Binding-site contacts:
Ligand atom O7 contacts residue ASN111 of chain 1.K at 4.0 Å.
Ligand atom C2 contacts residue ASN111 of chain 1.K at 2.7 Å.
Ligand atom C7 contacts residue ASN111 of chain 1.K at 3.4 Å.
Ligand atom C5 contacts residue ASN111 of chain 1.K at 3.5 Å.
Ligand atom C8 contacts residue GLN110 of chain 1.K at 3.8 Å.
Ligand atom C7 contacts residue GLN110 of chain 1.K at 4.4 Å.
Ligand atom C4 contacts residue ASN111 of chain 1.K at 4.3 Å.
Ligand atom O5 contacts residue ASN111 of chain 1.K at 2.3 Å (h-bond).
Ligand atom N2 contacts residue ASN111 of chain 1.K at 3.1 Å (h-bond).
Ligand atom C3 contacts residue ASN111 of chain 1.K at 4.0 Å.
Ligand atom C8 contacts residue ASN111 of chain 1.K at 3.6 Å.
Ligand atom C1 contacts residue ASN111 of chain 1.K at 1.4 Å.
Ligand atom O7 contacts residue GLU76 of chain 1.K at 4.0 Å.
Ligand atom O7 contacts residue GLN110 of chain 1.K at 4.3 Å.

A small-molecule ligand and the protein it binds are described below.
Small molecule (SMILES): CC(=O)N[C@@H]1[C@@H](O)[C@H](O)[C@@H](CO)O[C@H]1O

Sequence of chain 1.K:
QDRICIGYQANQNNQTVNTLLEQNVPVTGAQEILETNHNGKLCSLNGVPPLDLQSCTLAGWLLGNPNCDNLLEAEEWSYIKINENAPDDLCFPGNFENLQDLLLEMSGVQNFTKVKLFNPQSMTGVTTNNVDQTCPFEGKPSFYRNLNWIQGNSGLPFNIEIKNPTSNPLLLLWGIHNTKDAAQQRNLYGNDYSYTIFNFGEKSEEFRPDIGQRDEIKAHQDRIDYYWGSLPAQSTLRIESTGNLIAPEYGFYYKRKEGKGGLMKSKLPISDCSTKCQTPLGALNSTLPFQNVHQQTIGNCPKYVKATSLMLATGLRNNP